Sequence of chain 1.D:
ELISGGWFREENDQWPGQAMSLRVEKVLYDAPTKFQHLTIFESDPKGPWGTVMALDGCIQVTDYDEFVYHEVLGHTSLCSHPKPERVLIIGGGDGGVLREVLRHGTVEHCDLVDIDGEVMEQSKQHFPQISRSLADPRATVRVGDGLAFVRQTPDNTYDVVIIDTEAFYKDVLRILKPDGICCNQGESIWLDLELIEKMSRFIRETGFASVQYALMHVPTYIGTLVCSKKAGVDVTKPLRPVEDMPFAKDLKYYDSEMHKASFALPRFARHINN

Sequence of chain 1.C:
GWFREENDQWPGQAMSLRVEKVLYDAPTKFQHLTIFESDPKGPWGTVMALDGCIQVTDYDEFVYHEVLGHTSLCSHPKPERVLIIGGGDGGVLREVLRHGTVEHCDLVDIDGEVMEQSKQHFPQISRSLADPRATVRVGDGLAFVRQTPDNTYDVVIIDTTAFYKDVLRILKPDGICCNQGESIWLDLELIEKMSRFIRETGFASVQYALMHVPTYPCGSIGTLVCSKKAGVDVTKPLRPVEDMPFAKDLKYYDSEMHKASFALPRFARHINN

Binding-site contacts:
Ligand atom C2 contacts residue ASP77 of chain 1.C at 4.1 Å.
Ligand atom O10 contacts residue PRO246 of chain 1.C at 3.3 Å.
Ligand atom C5 contacts residue ILE71 of chain 1.C at 3.9 Å (hydrophobic).
Ligand atom C9 contacts residue PRO246 of chain 1.C at 3.6 Å (hydrophobic).
Ligand atom C6 contacts residue THR244 of chain 1.C at 3.5 Å.
Ligand atom C15 contacts residue LEU34 of chain 1.C at 3.6 Å (hydrophobic).
Ligand atom C2 contacts residue THR244 of chain 1.C at 3.7 Å.
Ligand atom C1 contacts residue THR244 of chain 1.C at 4.1 Å.
Ligand atom C1 contacts residue ILE71 of chain 1.C at 3.8 Å (hydrophobic).
Ligand atom C9 contacts residue ILE71 of chain 1.C at 3.7 Å (hydrophobic).
Ligand atom C15 contacts residue THR244 of chain 1.C at 3.6 Å.
Ligand atom C8 contacts residue GLN72 of chain 1.C at 4.1 Å.
Ligand atom O14 contacts residue THR244 of chain 1.C at 3.6 Å.
Ligand atom C2 contacts residue ILE71 of chain 1.C at 3.9 Å (hydrophobic).
Ligand atom C11 contacts residue TRP61 of chain 1.C at 3.5 Å (hydrophobic).
Ligand atom C12 contacts residue ILE71 of chain 1.C at 3.8 Å (hydrophobic).
Ligand atom C7 contacts residue ASP77 of chain 1.C at 3.5 Å.
Ligand atom C15 contacts residue GLN30 of chain 1.D at 3.8 Å.
Ligand atom C15 contacts residue MET32 of chain 1.C at 4.1 Å (hydrophobic).
Ligand atom C8 contacts residue ILE71 of chain 1.C at 3.1 Å (hydrophobic).
Ligand atom C7 contacts residue TYR81 of chain 1.C at 3.4 Å (hydrophobic).
Ligand atom C5 contacts residue GLU22 of chain 1.C at 3.4 Å.
Ligand atom N3 contacts residue ASP77 of chain 1.C at 2.7 Å (salt-bridge).
Ligand atom C7 contacts residue GLN72 of chain 1.C at 4.1 Å.
Ligand atom C13 contacts residue THR244 of chain 1.C at 3.7 Å.
Ligand atom C6 contacts residue TRP61 of chain 1.C at 3.7 Å (hydrophobic).
Ligand atom C6 contacts residue ASP77 of chain 1.C at 3.5 Å.
Ligand atom C12 contacts residue TYR245 of chain 1.C at 3.6 Å (hydrophobic).
Ligand atom N4 contacts residue ILE71 of chain 1.C at 3.4 Å (h-bond).
Ligand atom O10 contacts residue GLU22 of chain 1.C at 2.6 Å (salt-bridge).
Ligand atom N4 contacts residue TYR245 of chain 1.C at 3.5 Å.
Ligand atom O10 contacts residue ILE71 of chain 1.C at 3.6 Å.
Ligand atom C1 contacts residue ASP77 of chain 1.C at 3.7 Å.
Ligand atom O10 contacts residue TYR245 of chain 1.C at 4.0 Å.
Ligand atom N3 contacts residue TYR81 of chain 1.C at 4.1 Å.
Ligand atom C5 contacts residue PRO246 of chain 1.C at 3.6 Å (hydrophobic).
Ligand atom C15 contacts residue TRP61 of chain 1.C at 3.5 Å (hydrophobic).
Ligand atom O14 contacts residue MET32 of chain 1.C at 3.4 Å.
Ligand atom C9 contacts residue GLU22 of chain 1.C at 3.3 Å.
Ligand atom C11 contacts residue THR244 of chain 1.C at 3.5 Å.

This protein binds this small molecule.
Small molecule (SMILES): COc1ccc(C2=NC[C@@H](C)N2)c(O)c1